The small molecule below binds the protein below.
Small molecule (SMILES): CC(=O)N[C@@H]1[C@@H](O)[C@H](O)[C@@H](CO)O[C@H]1O

Binding-site contacts:
Ligand atom C8 contacts residue ASN52 of chain 1.A at 3.9 Å.
Ligand atom C5 contacts residue THR54 of chain 1.A at 3.6 Å.
Ligand atom O5 contacts residue LEU55 of chain 1.A at 3.7 Å.
Ligand atom C5 contacts residue ASN52 of chain 1.A at 3.6 Å.
Ligand atom O7 contacts residue ASN52 of chain 1.A at 4.3 Å.
Ligand atom O5 contacts residue THR54 of chain 1.A at 3.4 Å (h-bond).
Ligand atom C6 contacts residue THR54 of chain 1.A at 4.1 Å.
Ligand atom C1 contacts residue ASN52 of chain 1.A at 1.4 Å.
Ligand atom C5 contacts residue LEU55 of chain 1.A at 4.4 Å (hydrophobic).
Ligand atom C7 contacts residue ASN52 of chain 1.A at 3.5 Å.
Ligand atom N2 contacts residue ASN52 of chain 1.A at 2.8 Å (h-bond).
Ligand atom C6 contacts residue LEU55 of chain 1.A at 3.8 Å (hydrophobic).
Ligand atom O6 contacts residue THR54 of chain 1.A at 3.3 Å (h-bond).
Ligand atom O6 contacts residue LEU55 of chain 1.A at 3.6 Å.
Ligand atom C3 contacts residue ASN52 of chain 1.A at 3.8 Å.
Ligand atom C2 contacts residue ASN52 of chain 1.A at 2.4 Å.
Ligand atom C4 contacts residue ASN52 of chain 1.A at 4.2 Å.
Ligand atom C1 contacts residue THR54 of chain 1.A at 3.5 Å.
Ligand atom O5 contacts residue ASN52 of chain 1.A at 2.3 Å (h-bond).

Sequence of chain 1.A:
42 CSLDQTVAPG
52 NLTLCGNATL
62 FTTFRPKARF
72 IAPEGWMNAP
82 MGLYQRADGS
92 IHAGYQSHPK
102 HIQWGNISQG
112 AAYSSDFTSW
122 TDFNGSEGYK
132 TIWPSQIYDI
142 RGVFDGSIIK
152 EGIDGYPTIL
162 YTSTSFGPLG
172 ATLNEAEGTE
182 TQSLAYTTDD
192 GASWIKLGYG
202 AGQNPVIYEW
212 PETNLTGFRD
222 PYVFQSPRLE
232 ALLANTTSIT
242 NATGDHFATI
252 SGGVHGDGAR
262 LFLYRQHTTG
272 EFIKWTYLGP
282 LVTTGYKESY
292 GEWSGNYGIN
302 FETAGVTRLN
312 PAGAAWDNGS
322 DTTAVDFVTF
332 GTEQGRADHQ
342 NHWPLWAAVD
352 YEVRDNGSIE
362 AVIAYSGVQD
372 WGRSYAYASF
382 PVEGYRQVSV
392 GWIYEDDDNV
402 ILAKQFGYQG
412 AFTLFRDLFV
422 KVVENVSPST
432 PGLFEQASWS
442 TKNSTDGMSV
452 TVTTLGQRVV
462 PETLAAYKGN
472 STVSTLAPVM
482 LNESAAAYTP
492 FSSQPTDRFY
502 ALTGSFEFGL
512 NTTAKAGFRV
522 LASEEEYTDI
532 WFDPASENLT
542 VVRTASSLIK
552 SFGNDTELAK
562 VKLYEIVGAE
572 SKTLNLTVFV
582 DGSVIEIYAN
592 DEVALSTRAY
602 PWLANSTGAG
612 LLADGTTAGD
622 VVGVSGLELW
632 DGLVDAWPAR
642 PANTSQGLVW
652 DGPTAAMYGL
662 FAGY